The protein below binds the small molecule below.
Small molecule (SMILES): CC[C@@H](C)Oc1cc(N)nc(Sc2cccc(Cl)c2)n1

Sequence of chain 1.B:
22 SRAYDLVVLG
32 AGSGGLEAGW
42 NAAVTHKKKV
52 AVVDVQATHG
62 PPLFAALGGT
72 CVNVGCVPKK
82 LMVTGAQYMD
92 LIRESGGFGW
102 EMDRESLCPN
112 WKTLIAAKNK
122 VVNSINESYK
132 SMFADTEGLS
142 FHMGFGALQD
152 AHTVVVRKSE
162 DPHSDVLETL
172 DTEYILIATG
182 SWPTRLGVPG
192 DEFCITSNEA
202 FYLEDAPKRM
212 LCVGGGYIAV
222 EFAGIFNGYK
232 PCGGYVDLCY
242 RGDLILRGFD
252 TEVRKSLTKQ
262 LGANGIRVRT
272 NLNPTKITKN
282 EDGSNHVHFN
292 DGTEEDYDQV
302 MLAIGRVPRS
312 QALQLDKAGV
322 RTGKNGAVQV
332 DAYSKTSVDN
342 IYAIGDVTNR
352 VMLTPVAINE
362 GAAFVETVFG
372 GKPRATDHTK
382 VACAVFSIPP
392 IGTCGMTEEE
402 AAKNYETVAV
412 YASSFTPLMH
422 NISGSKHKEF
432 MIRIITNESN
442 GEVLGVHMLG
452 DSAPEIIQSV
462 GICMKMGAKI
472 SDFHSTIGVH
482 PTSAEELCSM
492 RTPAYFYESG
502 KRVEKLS

Binding-site contacts:
Ligand atom C contacts residue ASN272 of chain 1.B at 3.5 Å.
Ligand atom C13 contacts residue ARG242 of chain 1.B at 3.4 Å.
Ligand atom C12 contacts residue ASN272 of chain 1.B at 3.8 Å.
Ligand atom C12 contacts residue ARG242 of chain 1.B at 4.4 Å.
Ligand atom N contacts residue ASN272 of chain 1.B at 2.7 Å (h-bond).
Ligand atom C7 contacts residue ASP244 of chain 1.B at 4.0 Å.
Ligand atom C11 contacts residue ARG242 of chain 1.B at 3.0 Å.
Ligand atom CL contacts residue ASN272 of chain 1.B at 3.6 Å.
Ligand atom C1 contacts residue ASP244 of chain 1.B at 3.0 Å.
Ligand atom O contacts residue ASP244 of chain 1.B at 4.4 Å.
Ligand atom N2 contacts residue ASP244 of chain 1.B at 3.1 Å (salt-bridge).
Ligand atom N2 contacts residue ASN272 of chain 1.B at 3.5 Å (h-bond).
Ligand atom C13 contacts residue ASN272 of chain 1.B at 3.7 Å.
Ligand atom N contacts residue ASP244 of chain 1.B at 2.7 Å (salt-bridge).
Ligand atom C contacts residue ASP244 of chain 1.B at 2.9 Å.
Ligand atom C10 contacts residue ARG242 of chain 1.B at 3.9 Å.
Ligand atom CL contacts residue ARG242 of chain 1.B at 3.4 Å.
Ligand atom C2 contacts residue ASP244 of chain 1.B at 3.8 Å.
Ligand atom C11 contacts residue ASN272 of chain 1.B at 4.4 Å.